Sequence of chain 1.B:
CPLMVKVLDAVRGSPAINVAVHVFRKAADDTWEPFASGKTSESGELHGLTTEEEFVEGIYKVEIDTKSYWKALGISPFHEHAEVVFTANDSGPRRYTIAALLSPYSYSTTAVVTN

This protein binds this small molecule.
Small molecule (SMILES): O=C(O)CO/N=C(/c1ccccc1)c1ccc(Cl)c(Cl)c1

Binding-site contacts:
Ligand atom CL2 contacts residue THR109 of chain 1.B at 3.7 Å.
Ligand atom C11 contacts residue L571 of chain 2.D at 0.5 Å.
Ligand atom O15 contacts residue LEU8 of chain 1.B at 3.5 Å.
Ligand atom C17 contacts residue L571 of chain 2.D at 1.6 Å.
Ligand atom CL1 contacts residue SER108 of chain 2.B at 3.7 Å.
Ligand atom C05 contacts residue L571 of chain 2.D at 0.2 Å.
Ligand atom C01 contacts residue L571 of chain 2.D at 0.2 Å.
Ligand atom C13 contacts residue L571 of chain 2.D at 1.1 Å.
Ligand atom CL1 contacts residue L571 of chain 2.D at 0.3 Å.
Ligand atom N14 contacts residue L571 of chain 2.D at 0.7 Å.
Ligand atom C11 contacts residue ALA99 of chain 1.B at 3.6 Å (hydrophobic).
Ligand atom C09 contacts residue ALA99 of chain 1.B at 3.4 Å (hydrophobic).
Ligand atom CL2 contacts residue L571 of chain 2.D at 1.9 Å.
Ligand atom O19 contacts residue LYS6 of chain 1.B at 3.2 Å (salt-bridge).
Ligand atom C10 contacts residue VAL112 of chain 1.B at 3.5 Å (hydrophobic).
Ligand atom N14 contacts residue LEU8 of chain 1.B at 3.2 Å.
Ligand atom CL1 contacts residue LEU101 of chain 2.B at 3.6 Å.
Ligand atom C07 contacts residue L571 of chain 2.D at 0.6 Å.
Ligand atom CL2 contacts residue SER108 of chain 1.B at 3.4 Å.
Ligand atom C10 contacts residue L571 of chain 2.D at 1.4 Å.
Ligand atom C16 contacts residue L571 of chain 2.D at 0.5 Å.
Ligand atom N14 contacts residue ALA99 of chain 2.B at 3.7 Å.
Ligand atom C10 contacts residue ALA99 of chain 1.B at 3.3 Å (hydrophobic).
Ligand atom CL1 contacts residue SER108 of chain 1.B at 3.6 Å.
Ligand atom C09 contacts residue LEU8 of chain 2.B at 2.8 Å (hydrophobic).
Ligand atom C06 contacts residue L571 of chain 2.D at 0.2 Å.
Ligand atom C03 contacts residue L571 of chain 2.D at 0.4 Å.
Ligand atom C09 contacts residue L571 of chain 2.D at 0.7 Å.
Ligand atom C08 contacts residue LEU8 of chain 2.B at 3.7 Å (hydrophobic).
Ligand atom O19 contacts residue L571 of chain 2.D at 2.3 Å.
Ligand atom CL2 contacts residue THR110 of chain 1.B at 3.8 Å.
Ligand atom C02 contacts residue L571 of chain 2.D at 0.3 Å.
Ligand atom O18 contacts residue L571 of chain 2.D at 2.0 Å.
Ligand atom C17 contacts residue LYS6 of chain 1.B at 3.2 Å.
Ligand atom C04 contacts residue L571 of chain 2.D at 0.3 Å.
Ligand atom C10 contacts residue LEU8 of chain 2.B at 3.0 Å (hydrophobic).
Ligand atom O18 contacts residue LYS6 of chain 1.B at 2.7 Å (salt-bridge).
Ligand atom O15 contacts residue L571 of chain 2.D at 1.1 Å.
Ligand atom C12 contacts residue L571 of chain 2.D at 1.1 Å.
Ligand atom C08 contacts residue L571 of chain 2.D at 0.7 Å.

Sequence of chain 2.B:
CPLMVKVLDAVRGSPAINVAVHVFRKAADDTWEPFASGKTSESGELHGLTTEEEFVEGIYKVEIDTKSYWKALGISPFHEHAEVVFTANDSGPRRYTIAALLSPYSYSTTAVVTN